Sequence of chain 1.PA:
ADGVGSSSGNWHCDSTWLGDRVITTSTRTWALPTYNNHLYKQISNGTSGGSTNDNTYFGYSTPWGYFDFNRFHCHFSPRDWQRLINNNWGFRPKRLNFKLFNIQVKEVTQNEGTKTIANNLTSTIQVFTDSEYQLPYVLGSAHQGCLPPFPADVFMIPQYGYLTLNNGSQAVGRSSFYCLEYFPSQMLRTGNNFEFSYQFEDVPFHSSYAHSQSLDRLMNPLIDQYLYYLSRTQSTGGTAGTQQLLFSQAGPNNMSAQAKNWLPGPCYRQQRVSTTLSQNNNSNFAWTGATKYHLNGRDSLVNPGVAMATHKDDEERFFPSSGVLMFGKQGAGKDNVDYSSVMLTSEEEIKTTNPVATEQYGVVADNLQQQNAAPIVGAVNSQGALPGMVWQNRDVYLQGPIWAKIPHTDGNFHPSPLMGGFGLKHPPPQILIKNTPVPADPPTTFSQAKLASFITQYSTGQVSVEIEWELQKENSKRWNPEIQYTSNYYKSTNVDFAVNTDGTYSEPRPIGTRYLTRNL

A small-molecule ligand and the protein it binds are described below.
Small molecule (SMILES): Nc1ccn([C@H]2C[C@H](O)[C@@H](COP(=O)(O)O)O2)c(=O)n1

Binding-site contacts:
Ligand atom C6 contacts residue PHE205 of chain 1.PA at 4.4 Å (hydrophobic).
Ligand atom C5' contacts residue PRO204 of chain 1.PA at 4.3 Å (hydrophobic).
Ligand atom C3' contacts residue DA1 of chain 1.NE at 2.6 Å.
Ligand atom O4' contacts residue PRO204 of chain 1.PA at 3.6 Å (h-bond).
Ligand atom O3' contacts residue DA1 of chain 1.NE at 1.6 Å.
Ligand atom C4' contacts residue PRO204 of chain 1.PA at 3.6 Å (hydrophobic).
Ligand atom C1' contacts residue ARG92 of chain 1.PA at 4.4 Å.
Ligand atom C5' contacts residue ASP202 of chain 1.PA at 4.0 Å.
Ligand atom C4' contacts residue VAL203 of chain 1.PA at 4.2 Å (hydrophobic).
Ligand atom O5' contacts residue ASP202 of chain 1.PA at 4.4 Å.
Ligand atom C2' contacts residue PRO204 of chain 1.PA at 4.3 Å (hydrophobic).
Ligand atom O4' contacts residue ARG92 of chain 1.PA at 4.2 Å.
Ligand atom O4' contacts residue VAL203 of chain 1.PA at 3.6 Å.
Ligand atom C1' contacts residue VAL203 of chain 1.PA at 4.1 Å (hydrophobic).
Ligand atom C4 contacts residue ARG92 of chain 1.PA at 4.4 Å.
Ligand atom C2 contacts residue ARG92 of chain 1.PA at 4.3 Å.
Ligand atom C2' contacts residue DA1 of chain 1.NE at 3.3 Å.
Ligand atom C5 contacts residue ARG92 of chain 1.PA at 4.3 Å.
Ligand atom C5 contacts residue PHE205 of chain 1.PA at 4.2 Å (hydrophobic).
Ligand atom N1 contacts residue ARG92 of chain 1.PA at 4.0 Å.
Ligand atom C6 contacts residue ARG92 of chain 1.PA at 4.0 Å.
Ligand atom C1' contacts residue PRO204 of chain 1.PA at 3.7 Å (hydrophobic).
Ligand atom C4' contacts residue DA1 of chain 1.NE at 3.9 Å.